The protein below binds the small molecule below.
Small molecule (SMILES): CC(=O)N[C@H]1[C@H](O[C@H]2[C@H](O)[C@@H](NC(C)=O)CO[C@@H]2CO)O[C@H](CO[C@H]2O[C@H](CO)[C@@H](O)[C@H](O)[C@@H]2O)[C@@H](O[C@H]2O[C@H](CO)[C@@H](O)[C@H](O)[C@@H]2O)[C@@H]1O[C@@H]1O[C@H](CS(=O)(=O)O)[C@@H](O[C@@H]2O[C@H](CO)[C@@H](O)[C@H](O)[C@H]2O)[C@H](O)[C@H]1O

Sequence of chain 1.B:
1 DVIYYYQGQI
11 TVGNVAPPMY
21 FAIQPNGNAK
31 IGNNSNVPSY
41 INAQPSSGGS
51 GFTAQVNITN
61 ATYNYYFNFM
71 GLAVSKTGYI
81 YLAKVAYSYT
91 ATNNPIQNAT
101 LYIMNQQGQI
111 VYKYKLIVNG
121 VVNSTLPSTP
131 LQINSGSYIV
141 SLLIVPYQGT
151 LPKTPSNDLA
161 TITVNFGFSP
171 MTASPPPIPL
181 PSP

Binding-site contacts:
Ligand atom O6 contacts residue GLY149 of chain 1.B at 3.0 Å (h-bond).
Ligand atom C6 contacts residue GLY149 of chain 1.B at 3.5 Å.
Ligand atom O6 contacts residue LEU151 of chain 1.B at 2.6 Å (h-bond).
Ligand atom C5 contacts residue ASN60 of chain 1.B at 3.7 Å.
Ligand atom O7 contacts residue ASN60 of chain 1.B at 3.6 Å (h-bond).
Ligand atom O5 contacts residue ASN60 of chain 1.B at 2.3 Å (h-bond).
Ligand atom O6 contacts residue THR150 of chain 1.B at 4.1 Å.
Ligand atom C8 contacts residue PRO152 of chain 1.B at 4.0 Å (hydrophobic).
Ligand atom C3 contacts residue ASN60 of chain 1.B at 3.9 Å.
Ligand atom C6 contacts residue THR150 of chain 1.B at 4.4 Å.
Ligand atom C7 contacts residue PRO152 of chain 1.B at 4.0 Å (hydrophobic).
Ligand atom C2 contacts residue ASN60 of chain 1.B at 2.5 Å.
Ligand atom C8 contacts residue GLY149 of chain 1.B at 3.4 Å.
Ligand atom C8 contacts residue LEU151 of chain 1.B at 3.4 Å (hydrophobic).
Ligand atom C6 contacts residue LEU151 of chain 1.B at 3.2 Å (hydrophobic).
Ligand atom C7 contacts residue LYS153 of chain 1.B at 4.2 Å.
Ligand atom N2 contacts residue LEU151 of chain 1.B at 4.1 Å.
Ligand atom O7 contacts residue LYS153 of chain 1.B at 3.6 Å (salt-bridge).
Ligand atom C6 contacts residue LYS153 of chain 1.B at 4.2 Å.
Ligand atom C7 contacts residue ASN60 of chain 1.B at 3.6 Å.
Ligand atom C4 contacts residue LEU151 of chain 1.B at 4.3 Å (hydrophobic).
Ligand atom O5 contacts residue LYS153 of chain 1.B at 4.2 Å.
Ligand atom C7 contacts residue LEU151 of chain 1.B at 3.7 Å (hydrophobic).
Ligand atom O7 contacts residue LEU151 of chain 1.B at 4.2 Å.
Ligand atom N2 contacts residue GLY149 of chain 1.B at 4.2 Å.
Ligand atom O4 contacts residue LEU151 of chain 1.B at 4.0 Å.
Ligand atom C1 contacts residue ASN60 of chain 1.B at 1.4 Å.
Ligand atom C4 contacts residue ASN60 of chain 1.B at 4.3 Å.
Ligand atom C5 contacts residue LEU151 of chain 1.B at 3.4 Å (hydrophobic).
Ligand atom N2 contacts residue ASN60 of chain 1.B at 3.0 Å (h-bond).
Ligand atom O6 contacts residue LYS153 of chain 1.B at 4.0 Å.
Ligand atom C7 contacts residue GLY149 of chain 1.B at 4.3 Å.
Ligand atom O6 contacts residue LYS153 of chain 1.B at 3.8 Å.
Ligand atom O5 contacts residue LEU151 of chain 1.B at 4.3 Å.
Ligand atom O7 contacts residue PRO152 of chain 1.B at 3.8 Å.
Ligand atom C8 contacts residue THR150 of chain 1.B at 3.8 Å.
Ligand atom O4 contacts residue LYS153 of chain 1.B at 4.0 Å.